Binding-site contacts:
Ligand atom C7 contacts residue ASN311 of chain 1.A at 3.0 Å.
Ligand atom C5 contacts residue ASN311 of chain 1.A at 3.7 Å.
Ligand atom O5 contacts residue ASN311 of chain 1.A at 2.4 Å (h-bond).
Ligand atom O7 contacts residue LEU151 of chain 1.A at 3.9 Å.
Ligand atom C7 contacts residue SER177 of chain 1.A at 4.0 Å.
Ligand atom C2 contacts residue ASN311 of chain 1.A at 2.5 Å.
Ligand atom C4 contacts residue ASN311 of chain 1.A at 4.3 Å.
Ligand atom C1 contacts residue ASN311 of chain 1.A at 1.4 Å.
Ligand atom O5 contacts residue GLU179 of chain 1.A at 4.3 Å.
Ligand atom C6 contacts residue GLU179 of chain 1.A at 4.1 Å.
Ligand atom C8 contacts residue GLY149 of chain 1.A at 3.9 Å.
Ligand atom N2 contacts residue ASN311 of chain 1.A at 2.8 Å (h-bond).
Ligand atom O7 contacts residue ASN311 of chain 1.A at 2.9 Å (h-bond).
Ligand atom O7 contacts residue SER177 of chain 1.A at 2.8 Å (h-bond).
Ligand atom C8 contacts residue ASN311 of chain 1.A at 4.1 Å.
Ligand atom C3 contacts residue ASN311 of chain 1.A at 3.8 Å.
Ligand atom C7 contacts residue LEU151 of chain 1.A at 4.1 Å (hydrophobic).
Ligand atom C8 contacts residue LEU151 of chain 1.A at 3.5 Å (hydrophobic).

This small molecule binds to this protein.
Small molecule (SMILES): CC(=O)N[C@@H]1[C@@H](O)[C@H](O)[C@@H](CO)O[C@H]1O

Sequence of chain 1.A:
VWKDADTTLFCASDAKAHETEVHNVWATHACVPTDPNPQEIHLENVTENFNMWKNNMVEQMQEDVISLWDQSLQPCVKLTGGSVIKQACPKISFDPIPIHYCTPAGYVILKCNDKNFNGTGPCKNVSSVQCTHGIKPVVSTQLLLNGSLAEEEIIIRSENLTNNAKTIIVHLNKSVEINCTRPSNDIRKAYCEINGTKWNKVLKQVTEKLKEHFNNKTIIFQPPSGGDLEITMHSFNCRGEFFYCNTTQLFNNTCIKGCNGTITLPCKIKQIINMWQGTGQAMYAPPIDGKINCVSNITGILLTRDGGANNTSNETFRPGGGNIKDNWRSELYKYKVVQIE